Sequence of chain 48.A:
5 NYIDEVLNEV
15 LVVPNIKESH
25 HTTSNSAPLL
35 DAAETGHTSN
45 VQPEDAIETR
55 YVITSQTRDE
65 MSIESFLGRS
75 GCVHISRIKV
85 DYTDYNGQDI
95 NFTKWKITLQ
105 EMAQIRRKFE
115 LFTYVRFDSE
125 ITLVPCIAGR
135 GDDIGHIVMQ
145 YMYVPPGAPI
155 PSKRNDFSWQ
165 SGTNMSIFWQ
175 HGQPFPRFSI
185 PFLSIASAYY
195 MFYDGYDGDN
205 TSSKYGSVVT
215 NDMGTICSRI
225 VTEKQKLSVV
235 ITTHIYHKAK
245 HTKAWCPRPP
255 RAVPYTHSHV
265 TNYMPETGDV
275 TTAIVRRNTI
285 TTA

This small molecule binds to this protein.
Small molecule (SMILES): Cc1cc(CCCOc2c(Cl)cc(C3=NCCO3)cc2Cl)on1

Binding-site contacts:
Ligand atom C3B contacts residue TYR147 of chain 48.A at 3.3 Å (hydrophobic).
Ligand atom C31 contacts residue LEU103 of chain 48.A at 4.1 Å (hydrophobic).
Ligand atom C5A contacts residue TYR145 of chain 48.A at 3.7 Å (hydrophobic).
Ligand atom C4A contacts residue MET146 of chain 48.A at 4.0 Å (hydrophobic).
Ligand atom C2A contacts residue ILE220 of chain 48.A at 4.1 Å (hydrophobic).
Ligand atom C4B contacts residue ILE220 of chain 48.A at 4.2 Å (hydrophobic).
Ligand atom N2 contacts residue ASN215 of chain 48.A at 4.0 Å.
Ligand atom CL2 contacts residue TYR147 of chain 48.A at 2.4 Å.
Ligand atom C3B contacts residue ILE125 of chain 48.A at 4.3 Å (hydrophobic).
Ligand atom C5B contacts residue ILE125 of chain 48.A at 3.5 Å (hydrophobic).
Ligand atom C2A contacts residue PHE182 of chain 48.A at 4.1 Å (hydrophobic).
Ligand atom C1B contacts residue ILE125 of chain 48.A at 3.6 Å (hydrophobic).
Ligand atom C6B contacts residue ILE125 of chain 48.A at 3.3 Å (hydrophobic).
Ligand atom C31 contacts residue MET195 of chain 48.A at 3.9 Å (hydrophobic).
Ligand atom O1B contacts residue ILE125 of chain 48.A at 4.1 Å.
Ligand atom C4B contacts residue ILE125 of chain 48.A at 4.0 Å (hydrophobic).
Ligand atom C4 contacts residue LEU103 of chain 48.A at 3.6 Å (hydrophobic).
Ligand atom O1A contacts residue ILE239 of chain 48.A at 4.3 Å.
Ligand atom C2B contacts residue ILE125 of chain 48.A at 4.1 Å (hydrophobic).
Ligand atom CL2 contacts residue ILE184 of chain 48.A at 4.2 Å.
Ligand atom CL1 contacts residue ILE125 of chain 48.A at 3.7 Å.
Ligand atom N3A contacts residue ILE220 of chain 48.A at 4.3 Å.
Ligand atom C2B contacts residue TYR147 of chain 48.A at 3.4 Å (hydrophobic).
Ligand atom C5 contacts residue MET217 of chain 48.A at 3.8 Å (hydrophobic).
Ligand atom CL1 contacts residue ILE239 of chain 48.A at 4.0 Å.
Ligand atom N2 contacts residue MET217 of chain 48.A at 3.1 Å (h-bond).
Ligand atom C3 contacts residue MET217 of chain 48.A at 4.2 Å (hydrophobic).
Ligand atom C3 contacts residue LEU103 of chain 48.A at 4.3 Å (hydrophobic).
Ligand atom C3C contacts residue ILE101 of chain 48.A at 3.8 Å (hydrophobic).
Ligand atom CL2 contacts residue LEU187 of chain 48.A at 3.9 Å.
Ligand atom N3A contacts residue PHE182 of chain 48.A at 4.1 Å.
Ligand atom C5B contacts residue ILE220 of chain 48.A at 4.3 Å (hydrophobic).
Ligand atom O1 contacts residue MET217 of chain 48.A at 2.7 Å (h-bond).
Ligand atom O1A contacts residue LEU127 of chain 48.A at 4.1 Å.
Ligand atom N3A contacts residue TYR147 of chain 48.A at 4.1 Å.
Ligand atom C5A contacts residue LEU127 of chain 48.A at 3.8 Å (hydrophobic).
Ligand atom C4A contacts residue TYR145 of chain 48.A at 3.7 Å (hydrophobic).
Ligand atom C2C contacts residue ILE101 of chain 48.A at 4.2 Å (hydrophobic).
Ligand atom C2C contacts residue MET217 of chain 48.A at 3.9 Å (hydrophobic).
Ligand atom C2B contacts residue ILE184 of chain 48.A at 4.1 Å (hydrophobic).